A small-molecule ligand and the protein it binds are described below.
Small molecule (SMILES): Cc1ccc(Sc2ccccc2N2CCNCC2)c(C)c1

Sequence of chain 1.D:
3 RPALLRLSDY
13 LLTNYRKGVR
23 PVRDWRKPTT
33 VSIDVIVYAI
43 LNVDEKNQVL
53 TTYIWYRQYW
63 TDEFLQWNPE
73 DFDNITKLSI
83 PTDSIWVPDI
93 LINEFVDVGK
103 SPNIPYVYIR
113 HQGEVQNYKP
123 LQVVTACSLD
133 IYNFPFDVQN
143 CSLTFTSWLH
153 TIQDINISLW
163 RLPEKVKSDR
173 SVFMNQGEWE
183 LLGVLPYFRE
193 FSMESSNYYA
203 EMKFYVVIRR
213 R

Binding-site contacts:
Ligand atom C02 contacts residue MET195 of chain 1.E at 3.8 Å (hydrophobic).
Ligand atom C10 contacts residue TYR120 of chain 1.D at 3.6 Å (hydrophobic).
Ligand atom C08 contacts residue ILE38 of chain 1.D at 4.1 Å (hydrophobic).
Ligand atom N13 contacts residue TRP57 of chain 1.D at 4.1 Å.
Ligand atom C09 contacts residue TRP57 of chain 1.D at 3.8 Å (hydrophobic).
Ligand atom C11 contacts residue TYR120 of chain 1.D at 3.6 Å (hydrophobic).
Ligand atom C10 contacts residue TYR58 of chain 1.D at 3.7 Å (hydrophobic).
Ligand atom C09 contacts residue ARG59 of chain 1.D at 3.7 Å.
Ligand atom C09 contacts residue TYR120 of chain 1.D at 3.9 Å (hydrophobic).
Ligand atom C20 contacts residue ILE38 of chain 1.D at 4.1 Å (hydrophobic).
Ligand atom C10 contacts residue ARG59 of chain 1.D at 4.0 Å.
Ligand atom C07 contacts residue TRP57 of chain 1.D at 3.7 Å (hydrophobic).
Ligand atom N13 contacts residue TRP150 of chain 1.E at 4.0 Å.
Ligand atom C12 contacts residue TYR120 of chain 1.D at 3.9 Å (hydrophobic).
Ligand atom C04 contacts residue MET195 of chain 1.E at 3.9 Å (hydrophobic).
Ligand atom C05 contacts residue MET195 of chain 1.E at 4.0 Å (hydrophobic).
Ligand atom C01 contacts residue ARG59 of chain 1.D at 3.8 Å.
Ligand atom S06 contacts residue TRP57 of chain 1.D at 4.0 Å.
Ligand atom C03 contacts residue MET195 of chain 1.E at 3.8 Å (hydrophobic).
Ligand atom C08 contacts residue ARG59 of chain 1.D at 3.9 Å.
Ligand atom N16 contacts residue TRP150 of chain 1.E at 2.7 Å (h-bond).
Ligand atom C04 contacts residue ARG59 of chain 1.D at 3.8 Å.
Ligand atom C21 contacts residue MET195 of chain 1.E at 3.9 Å (hydrophobic).
Ligand atom C03 contacts residue ARG59 of chain 1.D at 3.5 Å.
Ligand atom N16 contacts residue SER149 of chain 1.E at 3.7 Å.
Ligand atom C11 contacts residue TRP150 of chain 1.E at 3.8 Å (hydrophobic).
Ligand atom C03 contacts residue GLU196 of chain 1.E at 3.8 Å.
Ligand atom C02 contacts residue ARG59 of chain 1.D at 4.0 Å.
Ligand atom N16 contacts residue THR148 of chain 1.E at 4.0 Å.
Ligand atom C14 contacts residue TRP150 of chain 1.E at 3.4 Å (hydrophobic).
Ligand atom C18 contacts residue TRP150 of chain 1.E at 3.7 Å (hydrophobic).
Ligand atom C15 contacts residue TRP150 of chain 1.E at 3.1 Å (hydrophobic).
Ligand atom C01 contacts residue ARG163 of chain 1.D at 3.5 Å.
Ligand atom C19 contacts residue MET195 of chain 1.E at 3.8 Å (hydrophobic).
Ligand atom C20 contacts residue TRP57 of chain 1.D at 3.7 Å (hydrophobic).
Ligand atom C10 contacts residue TRP57 of chain 1.D at 3.9 Å (hydrophobic).
Ligand atom C15 contacts residue TYR201 of chain 1.E at 3.6 Å (hydrophobic).
Ligand atom C18 contacts residue TRP57 of chain 1.D at 3.8 Å (hydrophobic).
Ligand atom C17 contacts residue TRP150 of chain 1.E at 3.8 Å (hydrophobic).
Ligand atom C12 contacts residue TRP57 of chain 1.D at 3.9 Å (hydrophobic).

Sequence of chain 1.E:
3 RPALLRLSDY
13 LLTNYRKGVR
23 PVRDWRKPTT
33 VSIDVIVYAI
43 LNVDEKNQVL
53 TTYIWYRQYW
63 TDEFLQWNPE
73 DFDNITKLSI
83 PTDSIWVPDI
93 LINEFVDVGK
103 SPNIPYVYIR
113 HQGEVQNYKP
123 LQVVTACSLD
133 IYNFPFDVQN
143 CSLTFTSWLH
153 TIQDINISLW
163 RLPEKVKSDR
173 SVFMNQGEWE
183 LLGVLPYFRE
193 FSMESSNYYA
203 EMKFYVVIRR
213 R